Binding-site contacts:
Ligand atom O1P contacts residue THR151 of chain 1.A at 2.4 Å (h-bond).
Ligand atom N9 contacts residue ARG150 of chain 1.A at 3.3 Å (salt-bridge).
Ligand atom O2P contacts residue ASN149 of chain 1.A at 2.9 Å (h-bond).
Ligand atom N7 contacts residue ARG150 of chain 1.A at 3.2 Å (salt-bridge).
Ligand atom O3' contacts residue ALA127 of chain 1.A at 2.8 Å (h-bond).
Ligand atom C4 contacts residue ARG150 of chain 1.A at 3.4 Å.
Ligand atom N1 contacts residue ALA190 of chain 1.A at 3.1 Å.
Ligand atom O3B contacts residue GLY129 of chain 1.A at 2.7 Å (h-bond).
Ligand atom C5 contacts residue ARG150 of chain 1.A at 3.3 Å.
Ligand atom C8 contacts residue ALA190 of chain 1.A at 3.2 Å (hydrophobic).
Ligand atom C2' contacts residue ASN149 of chain 1.A at 3.3 Å.
Ligand atom P2' contacts residue ARG150 of chain 1.A at 3.5 Å.
Ligand atom O4' contacts residue THR188 of chain 1.A at 3.3 Å.
Ligand atom O3' contacts residue ASN149 of chain 1.A at 2.5 Å (h-bond).
Ligand atom N3 contacts residue ALA190 of chain 1.A at 3.0 Å.
Ligand atom O3P contacts residue ARG150 of chain 1.A at 2.9 Å (salt-bridge).
Ligand atom C4 contacts residue ALA190 of chain 1.A at 2.8 Å (hydrophobic).
Ligand atom C3' contacts residue ASN149 of chain 1.A at 3.5 Å.
Ligand atom O5' contacts residue SER189 of chain 1.A at 3.1 Å (h-bond).
Ligand atom N9 contacts residue ALA190 of chain 1.A at 3.4 Å.
Ligand atom O3' contacts residue GLY126 of chain 1.A at 3.2 Å.
Ligand atom C8 contacts residue ARG150 of chain 1.A at 3.3 Å.
Ligand atom O1P contacts residue ARG150 of chain 1.A at 2.8 Å (salt-bridge).
Ligand atom N7 contacts residue ALA190 of chain 1.A at 2.9 Å.
Ligand atom O1A contacts residue SER189 of chain 1.A at 3.3 Å.
Ligand atom O2' contacts residue ASN149 of chain 1.A at 3.5 Å (h-bond).
Ligand atom N6 contacts residue ARG150 of chain 1.A at 3.4 Å (salt-bridge).
Ligand atom PA contacts residue SER189 of chain 1.A at 3.2 Å.
Ligand atom O2P contacts residue LYS154 of chain 1.A at 2.5 Å (salt-bridge).
Ligand atom O4' contacts residue SER189 of chain 1.A at 3.2 Å (h-bond).
Ligand atom O1B contacts residue GLY129 of chain 1.A at 3.4 Å (h-bond).
Ligand atom C8 contacts residue SER189 of chain 1.A at 3.0 Å.
Ligand atom C6 contacts residue ARG150 of chain 1.A at 3.2 Å.
Ligand atom O2' contacts residue ARG150 of chain 1.A at 3.2 Å (salt-bridge).
Ligand atom O2A contacts residue SER189 of chain 1.A at 2.6 Å (h-bond).
Ligand atom C2 contacts residue ALA190 of chain 1.A at 3.1 Å (hydrophobic).
Ligand atom O1B contacts residue ALA130 of chain 1.A at 3.2 Å (h-bond).
Ligand atom C6 contacts residue ALA190 of chain 1.A at 3.0 Å (hydrophobic).
Ligand atom O3' contacts residue GLY128 of chain 1.A at 3.4 Å (h-bond).
Ligand atom C5 contacts residue ALA190 of chain 1.A at 2.7 Å (hydrophobic).

The protein below binds the small molecule below.
Small molecule (SMILES): Nc1ncnc2c1ncn2[C@@H]1O[C@H](CO[P](=O)(O)OP(=O)(O)O)[C@@H](O)[C@H]1OP(=O)(O)O

Sequence of chain 1.A:
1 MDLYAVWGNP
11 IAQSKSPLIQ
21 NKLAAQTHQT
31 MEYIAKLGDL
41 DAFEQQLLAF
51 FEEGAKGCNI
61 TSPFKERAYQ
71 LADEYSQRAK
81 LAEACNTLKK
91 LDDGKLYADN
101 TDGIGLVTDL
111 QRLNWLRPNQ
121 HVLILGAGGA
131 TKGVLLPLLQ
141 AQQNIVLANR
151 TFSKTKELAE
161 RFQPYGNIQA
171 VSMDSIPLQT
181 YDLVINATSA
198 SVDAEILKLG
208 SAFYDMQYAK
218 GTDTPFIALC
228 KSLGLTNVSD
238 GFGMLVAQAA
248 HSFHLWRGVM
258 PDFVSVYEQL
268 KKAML